Sequence of chain 16.A:
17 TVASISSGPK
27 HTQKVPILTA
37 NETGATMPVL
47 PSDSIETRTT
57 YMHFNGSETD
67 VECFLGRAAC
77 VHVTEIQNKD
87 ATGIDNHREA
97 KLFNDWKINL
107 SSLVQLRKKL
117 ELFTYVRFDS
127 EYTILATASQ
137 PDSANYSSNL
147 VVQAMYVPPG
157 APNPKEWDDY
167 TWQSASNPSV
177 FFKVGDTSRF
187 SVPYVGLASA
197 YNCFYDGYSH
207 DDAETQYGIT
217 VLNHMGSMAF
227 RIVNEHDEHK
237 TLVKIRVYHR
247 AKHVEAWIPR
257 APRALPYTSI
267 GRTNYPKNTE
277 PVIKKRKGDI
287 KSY

A small-molecule ligand and the protein it binds are described below.
Small molecule (SMILES): Cc1cc(CCCCCOc2ccc(C3=NCCO3)cc2Cl)on1

Sequence of chain 16.C:
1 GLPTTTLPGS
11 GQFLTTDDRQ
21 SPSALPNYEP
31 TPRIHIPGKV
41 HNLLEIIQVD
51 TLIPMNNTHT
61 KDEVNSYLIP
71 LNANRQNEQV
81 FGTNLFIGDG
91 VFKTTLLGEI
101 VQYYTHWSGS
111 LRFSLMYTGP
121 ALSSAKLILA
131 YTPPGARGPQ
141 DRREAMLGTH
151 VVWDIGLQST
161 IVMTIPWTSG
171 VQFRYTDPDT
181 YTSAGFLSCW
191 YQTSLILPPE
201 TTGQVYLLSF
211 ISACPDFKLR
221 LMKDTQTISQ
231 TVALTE

Sequence of chain 17.C:
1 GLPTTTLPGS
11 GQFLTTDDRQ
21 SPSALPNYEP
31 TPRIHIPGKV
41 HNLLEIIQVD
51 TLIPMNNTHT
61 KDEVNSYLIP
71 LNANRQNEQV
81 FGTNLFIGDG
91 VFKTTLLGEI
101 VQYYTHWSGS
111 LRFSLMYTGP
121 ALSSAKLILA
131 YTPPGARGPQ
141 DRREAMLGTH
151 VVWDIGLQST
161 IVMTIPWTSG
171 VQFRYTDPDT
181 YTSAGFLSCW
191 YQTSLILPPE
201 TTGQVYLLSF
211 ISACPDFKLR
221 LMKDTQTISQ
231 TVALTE

Binding-site contacts:
Ligand atom O1A contacts residue MET224 of chain 16.A at 2.8 Å.
Ligand atom C1C contacts residue TYR128 of chain 16.A at 3.7 Å (hydrophobic).
Ligand atom C1C contacts residue LEU106 of chain 16.A at 3.5 Å (hydrophobic).
Ligand atom N3A contacts residue PHE186 of chain 16.A at 3.9 Å.
Ligand atom O1A contacts residue PHE186 of chain 16.A at 2.8 Å.
Ligand atom C5C contacts residue TYR152 of chain 16.A at 3.9 Å (hydrophobic).
Ligand atom O1B contacts residue ILE104 of chain 16.A at 3.8 Å.
Ligand atom C4B contacts residue PHE186 of chain 16.A at 3.4 Å (hydrophobic).
Ligand atom C5B contacts residue PHE186 of chain 16.A at 3.5 Å (hydrophobic).
Ligand atom C5 contacts residue LEU106 of chain 16.A at 3.7 Å (hydrophobic).
Ligand atom C4 contacts residue LEU106 of chain 16.A at 3.6 Å (hydrophobic).
Ligand atom C4C contacts residue VAL191 of chain 16.A at 3.5 Å (hydrophobic).
Ligand atom C4A contacts residue PRO174 of chain 16.A at 3.3 Å (hydrophobic).
Ligand atom CL1 contacts residue ILE104 of chain 16.A at 3.5 Å.
Ligand atom C2B contacts residue TYR152 of chain 16.A at 3.8 Å (hydrophobic).
Ligand atom C6B contacts residue TYR128 of chain 16.A at 3.8 Å (hydrophobic).
Ligand atom C3C contacts residue TYR128 of chain 16.A at 3.4 Å (hydrophobic).
Ligand atom C5A contacts residue MET224 of chain 16.A at 3.5 Å (hydrophobic).
Ligand atom C4C contacts residue VAL188 of chain 16.A at 3.9 Å (hydrophobic).
Ligand atom C5A contacts residue ALA150 of chain 16.A at 3.9 Å (hydrophobic).
Ligand atom C5A contacts residue PHE186 of chain 16.A at 3.4 Å (hydrophobic).
Ligand atom C5C contacts residue VAL188 of chain 16.A at 3.9 Å (hydrophobic).
Ligand atom C5A contacts residue VAL176 of chain 16.A at 3.2 Å (hydrophobic).
Ligand atom C5B contacts residue MET224 of chain 16.A at 3.5 Å (hydrophobic).
Ligand atom C4B contacts residue TYR152 of chain 16.A at 3.8 Å (hydrophobic).
Ligand atom C2B contacts residue VAL188 of chain 16.A at 3.7 Å (hydrophobic).
Ligand atom O1 contacts residue MET221 of chain 16.A at 3.2 Å (h-bond).
Ligand atom C4B contacts residue MET224 of chain 16.A at 3.8 Å (hydrophobic).
Ligand atom C3B contacts residue TYR152 of chain 16.A at 3.7 Å (hydrophobic).
Ligand atom N2 contacts residue ASN219 of chain 16.A at 3.6 Å.
Ligand atom C2C contacts residue TYR197 of chain 16.A at 3.8 Å (hydrophobic).
Ligand atom C2C contacts residue TYR128 of chain 16.A at 3.8 Å (hydrophobic).
Ligand atom C2A contacts residue PHE186 of chain 16.A at 3.2 Å (hydrophobic).
Ligand atom C1B contacts residue VAL188 of chain 16.A at 3.9 Å (hydrophobic).
Ligand atom C5C contacts residue VAL191 of chain 16.A at 3.9 Å (hydrophobic).
Ligand atom CL1 contacts residue TYR128 of chain 16.A at 3.3 Å.
Ligand atom C2A contacts residue MET224 of chain 16.A at 3.4 Å (hydrophobic).
Ligand atom N3A contacts residue ALA24 of chain 16.C at 3.6 Å.
Ligand atom N3A contacts residue PRO174 of chain 16.A at 3.7 Å.
Ligand atom C31 contacts residue TYR197 of chain 16.A at 3.9 Å (hydrophobic).